Sequence of chain 1.A:
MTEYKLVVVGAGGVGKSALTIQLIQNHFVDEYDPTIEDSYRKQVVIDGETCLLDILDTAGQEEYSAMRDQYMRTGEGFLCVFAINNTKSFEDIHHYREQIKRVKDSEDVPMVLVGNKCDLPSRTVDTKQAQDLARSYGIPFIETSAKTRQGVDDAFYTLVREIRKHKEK

Binding-site contacts:
Ligand atom N1 contacts residue ASP54 of chain 1.A at 3.2 Å (salt-bridge).
Ligand atom O1 contacts residue GLN70 of chain 1.A at 4.0 Å.
Ligand atom C2 contacts residue SER39 of chain 1.A at 3.8 Å.
Ligand atom C7 contacts residue LEU6 of chain 1.A at 3.5 Å (hydrophobic).
Ligand atom C2 contacts residue ASP54 of chain 1.A at 3.8 Å.
Ligand atom C15 contacts residue TYR71 of chain 1.A at 3.7 Å (hydrophobic).
Ligand atom C4 contacts residue ASP54 of chain 1.A at 4.0 Å.
Ligand atom C16 contacts residue GLN70 of chain 1.A at 3.6 Å.
Ligand atom O1 contacts residue TYR71 of chain 1.A at 3.3 Å.
Ligand atom C11 contacts residue GLN70 of chain 1.A at 3.8 Å.
Ligand atom N13 contacts residue TYR71 of chain 1.A at 3.6 Å.
Ligand atom C14 contacts residue GLN70 of chain 1.A at 3.2 Å.
Ligand atom C6 contacts residue ASP54 of chain 1.A at 3.7 Å.
Ligand atom N1 contacts residue SER39 of chain 1.A at 3.8 Å.
Ligand atom N1 contacts residue LEU56 of chain 1.A at 3.4 Å.
Ligand atom C12 contacts residue LEU56 of chain 1.A at 4.0 Å (hydrophobic).
Ligand atom C5 contacts residue VAL7 of chain 1.A at 3.7 Å (hydrophobic).
Ligand atom C7 contacts residue LEU56 of chain 1.A at 4.0 Å (hydrophobic).
Ligand atom C4 contacts residue LYS5 of chain 1.A at 3.6 Å.
Ligand atom C19 contacts residue GLN70 of chain 1.A at 3.2 Å.
Ligand atom N1 contacts residue ILE55 of chain 1.A at 3.9 Å.
Ligand atom C5 contacts residue LYS5 of chain 1.A at 3.7 Å.
Ligand atom C6 contacts residue LYS5 of chain 1.A at 3.6 Å.
Ligand atom C7 contacts residue VAL7 of chain 1.A at 3.7 Å (hydrophobic).
Ligand atom C7 contacts residue ASP54 of chain 1.A at 3.1 Å.
Ligand atom N13 contacts residue LEU56 of chain 1.A at 3.2 Å.
Ligand atom C16 contacts residue MET67 of chain 1.A at 3.8 Å (hydrophobic).
Ligand atom C17 contacts residue GLN70 of chain 1.A at 3.3 Å.
Ligand atom O2 contacts residue SER39 of chain 1.A at 3.8 Å.
Ligand atom C15 contacts residue GLN70 of chain 1.A at 3.4 Å.
Ligand atom C3 contacts residue ASP54 of chain 1.A at 3.9 Å.
Ligand atom N13 contacts residue GLU37 of chain 1.A at 4.0 Å.
Ligand atom C4 contacts residue TYR71 of chain 1.A at 3.9 Å (hydrophobic).
Ligand atom C6 contacts residue LEU6 of chain 1.A at 3.6 Å (hydrophobic).
Ligand atom C18 contacts residue GLN70 of chain 1.A at 3.4 Å.
Ligand atom C7A contacts residue LEU56 of chain 1.A at 3.7 Å (hydrophobic).
Ligand atom O2 contacts residue LEU56 of chain 1.A at 3.9 Å.
Ligand atom C7A contacts residue ASP54 of chain 1.A at 3.0 Å.
Ligand atom C4A contacts residue ASP54 of chain 1.A at 3.4 Å.
Ligand atom C6 contacts residue VAL7 of chain 1.A at 3.2 Å (hydrophobic).

The protein below binds the small molecule below.
Small molecule (SMILES): NC(=O)[C@H](NNC(=O)c1c[nH]c2ccccc12)c1ccccc1